Sequence of chain 1.G:
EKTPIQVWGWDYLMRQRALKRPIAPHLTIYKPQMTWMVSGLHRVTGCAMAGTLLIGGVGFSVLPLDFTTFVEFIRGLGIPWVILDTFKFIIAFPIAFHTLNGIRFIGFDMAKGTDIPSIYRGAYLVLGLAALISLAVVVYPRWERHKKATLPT

The protein below binds the small molecule below.
Small molecule (SMILES): CC(C)Oc1cccc(NC(=O)c2ccccc2C(F)(F)F)c1

Sequence of chain 1.H:
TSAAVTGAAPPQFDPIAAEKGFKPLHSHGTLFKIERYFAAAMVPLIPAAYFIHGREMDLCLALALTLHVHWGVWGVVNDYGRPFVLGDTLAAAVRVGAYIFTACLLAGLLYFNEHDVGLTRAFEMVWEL

Binding-site contacts:
Ligand atom O2 contacts residue TRP196 of chain 1.F at 3.7 Å.
Ligand atom C6 contacts residue HIS240 of chain 1.F at 3.7 Å.
Ligand atom C15 contacts residue TRP69 of chain 1.G at 3.3 Å (hydrophobic).
Ligand atom F2 contacts residue SER194 of chain 1.F at 3.1 Å.
Ligand atom F1 contacts residue TRP197 of chain 1.F at 3.2 Å.
Ligand atom C7 contacts residue ARG76 of chain 1.G at 3.3 Å.
Ligand atom C10 contacts residue PRO193 of chain 1.F at 3.5 Å (hydrophobic).
Ligand atom C7 contacts residue ASP106 of chain 1.H at 3.7 Å.
Ligand atom O1 contacts residue TYR107 of chain 1.H at 2.6 Å (h-bond).
Ligand atom F1 contacts residue ARG76 of chain 1.G at 3.1 Å.
Ligand atom C7 contacts residue HIS240 of chain 1.F at 3.4 Å.
Ligand atom C4 contacts residue TYR107 of chain 1.H at 3.9 Å (hydrophobic).
Ligand atom C1 contacts residue ARG76 of chain 1.G at 3.7 Å.
Ligand atom F2 contacts residue TRP197 of chain 1.F at 3.3 Å.
Ligand atom F2 contacts residue PRO193 of chain 1.F at 3.4 Å.
Ligand atom F1 contacts residue TYR107 of chain 1.H at 3.0 Å.
Ligand atom F2 contacts residue ILE242 of chain 1.F at 3.8 Å.
Ligand atom C4 contacts residue SER72 of chain 1.G at 3.7 Å.
Ligand atom C5 contacts residue ARG76 of chain 1.G at 3.8 Å.
Ligand atom C1 contacts residue ASP106 of chain 1.H at 3.6 Å.
Ligand atom C5 contacts residue SER72 of chain 1.G at 3.2 Å.
Ligand atom C16 contacts residue TYR63 of chain 1.G at 3.8 Å (hydrophobic).
Ligand atom F1 contacts residue ASP106 of chain 1.H at 3.4 Å.
Ligand atom C3 contacts residue ARG76 of chain 1.G at 3.8 Å.
Ligand atom C16 contacts residue TRP69 of chain 1.G at 3.5 Å (hydrophobic).
Ligand atom C6 contacts residue ARG76 of chain 1.G at 3.5 Å.
Ligand atom C8 contacts residue TYR107 of chain 1.H at 3.0 Å (hydrophobic).
Ligand atom C2 contacts residue TYR107 of chain 1.H at 3.8 Å (hydrophobic).
Ligand atom C16 contacts residue TRP196 of chain 1.F at 3.6 Å (hydrophobic).
Ligand atom C3 contacts residue TYR107 of chain 1.H at 3.3 Å (hydrophobic).
Ligand atom C17 contacts residue TRP69 of chain 1.G at 3.5 Å (hydrophobic).
Ligand atom C1 contacts residue TRP197 of chain 1.F at 3.8 Å (hydrophobic).
Ligand atom F3 contacts residue SER194 of chain 1.F at 3.5 Å.
Ligand atom C13 contacts residue TRP197 of chain 1.F at 3.6 Å (hydrophobic).
Ligand atom C6 contacts residue SER72 of chain 1.G at 3.8 Å.
Ligand atom F3 contacts residue HIS240 of chain 1.F at 3.7 Å.
Ligand atom F3 contacts residue ASP106 of chain 1.H at 3.1 Å.
Ligand atom C2 contacts residue ARG76 of chain 1.G at 3.3 Å.
Ligand atom C6 contacts residue HEM1 of chain 1.W at 3.5 Å.
Ligand atom O1 contacts residue TRP197 of chain 1.F at 3.0 Å (h-bond).

Sequence of chain 1.F:
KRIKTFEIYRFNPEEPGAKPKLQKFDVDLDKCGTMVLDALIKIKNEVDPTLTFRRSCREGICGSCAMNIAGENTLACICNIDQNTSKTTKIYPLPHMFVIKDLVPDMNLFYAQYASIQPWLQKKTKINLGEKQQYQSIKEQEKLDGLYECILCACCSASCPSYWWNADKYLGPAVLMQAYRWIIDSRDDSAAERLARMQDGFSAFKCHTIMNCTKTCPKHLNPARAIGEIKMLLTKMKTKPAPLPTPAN